Sequence of chain 29.A:
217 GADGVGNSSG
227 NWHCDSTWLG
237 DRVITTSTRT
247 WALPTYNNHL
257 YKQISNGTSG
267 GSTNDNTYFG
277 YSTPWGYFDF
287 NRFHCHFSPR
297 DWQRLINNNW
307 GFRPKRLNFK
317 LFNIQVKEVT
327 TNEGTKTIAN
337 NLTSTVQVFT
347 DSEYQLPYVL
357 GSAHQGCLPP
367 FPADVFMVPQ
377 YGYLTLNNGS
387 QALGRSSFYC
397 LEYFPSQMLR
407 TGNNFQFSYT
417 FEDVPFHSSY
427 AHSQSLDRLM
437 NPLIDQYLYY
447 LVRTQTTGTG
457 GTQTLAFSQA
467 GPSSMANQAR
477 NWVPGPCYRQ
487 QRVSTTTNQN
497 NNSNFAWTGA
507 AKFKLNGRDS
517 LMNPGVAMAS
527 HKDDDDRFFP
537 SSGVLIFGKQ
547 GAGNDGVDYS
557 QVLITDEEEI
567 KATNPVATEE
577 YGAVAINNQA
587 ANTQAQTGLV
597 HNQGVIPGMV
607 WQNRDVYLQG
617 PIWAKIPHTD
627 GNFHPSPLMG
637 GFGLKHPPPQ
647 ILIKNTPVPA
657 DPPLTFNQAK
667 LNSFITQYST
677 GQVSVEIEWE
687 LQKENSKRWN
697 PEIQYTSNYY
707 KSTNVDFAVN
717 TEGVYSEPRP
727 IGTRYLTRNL

This small molecule binds to this protein.
Small molecule (SMILES): Nc1ncnc2c1ncn2[C@H]1C[C@H](O)[C@@H](COP(=O)(O)O)O1

Sequence of chain 44.A:
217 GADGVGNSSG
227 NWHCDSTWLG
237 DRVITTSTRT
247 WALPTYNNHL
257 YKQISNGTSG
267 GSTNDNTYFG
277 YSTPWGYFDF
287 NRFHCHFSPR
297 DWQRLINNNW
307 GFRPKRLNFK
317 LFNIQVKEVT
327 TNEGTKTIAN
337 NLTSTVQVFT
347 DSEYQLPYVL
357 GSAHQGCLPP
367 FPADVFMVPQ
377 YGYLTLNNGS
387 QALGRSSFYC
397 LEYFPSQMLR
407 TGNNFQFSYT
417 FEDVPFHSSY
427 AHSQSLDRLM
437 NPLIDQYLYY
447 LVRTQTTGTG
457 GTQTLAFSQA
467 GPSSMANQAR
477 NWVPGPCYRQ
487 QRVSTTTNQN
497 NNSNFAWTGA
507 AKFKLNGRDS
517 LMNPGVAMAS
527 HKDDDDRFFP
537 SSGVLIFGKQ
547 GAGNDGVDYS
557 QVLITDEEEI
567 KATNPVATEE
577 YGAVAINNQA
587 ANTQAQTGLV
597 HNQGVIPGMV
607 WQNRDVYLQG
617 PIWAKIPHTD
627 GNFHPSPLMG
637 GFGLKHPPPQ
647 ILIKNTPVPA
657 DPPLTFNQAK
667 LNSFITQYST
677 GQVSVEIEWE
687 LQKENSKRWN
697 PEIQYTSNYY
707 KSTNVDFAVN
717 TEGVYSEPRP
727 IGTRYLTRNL

Binding-site contacts:
Ligand atom C2' contacts residue HIS630 of chain 44.A at 3.2 Å.
Ligand atom C2 contacts residue PRO421 of chain 44.A at 4.5 Å (hydrophobic).
Ligand atom C2 contacts residue PRO631 of chain 44.A at 3.3 Å (hydrophobic).
Ligand atom C6 contacts residue PRO631 of chain 44.A at 3.9 Å (hydrophobic).
Ligand atom C5 contacts residue SER632 of chain 44.A at 4.1 Å.
Ligand atom N7 contacts residue ASN609 of chain 44.A at 3.8 Å.
Ligand atom C3' contacts residue HIS630 of chain 44.A at 4.4 Å.
Ligand atom N9 contacts residue HIS630 of chain 44.A at 4.2 Å.
Ligand atom N6 contacts residue GLY639 of chain 44.A at 3.6 Å (h-bond).
Ligand atom C8 contacts residue PRO421 of chain 44.A at 4.3 Å (hydrophobic).
Ligand atom N6 contacts residue SER632 of chain 44.A at 3.3 Å (h-bond).
Ligand atom O2P contacts residue ASP626 of chain 29.A at 4.2 Å.
Ligand atom C6 contacts residue VAL420 of chain 44.A at 4.0 Å (hydrophobic).
Ligand atom C2 contacts residue GLY639 of chain 44.A at 3.1 Å.
Ligand atom C8 contacts residue HIS630 of chain 44.A at 3.3 Å.
Ligand atom N1 contacts residue VAL420 of chain 44.A at 3.7 Å.
Ligand atom N6 contacts residue VAL420 of chain 44.A at 4.0 Å.
Ligand atom C5 contacts residue PRO421 of chain 44.A at 4.1 Å (hydrophobic).
Ligand atom N6 contacts residue PHE638 of chain 44.A at 3.9 Å.
Ligand atom O1P contacts residue LYS641 of chain 29.A at 4.0 Å.
Ligand atom C4 contacts residue PRO421 of chain 44.A at 4.3 Å (hydrophobic).
Ligand atom C6 contacts residue PRO421 of chain 44.A at 4.1 Å (hydrophobic).
Ligand atom C2 contacts residue VAL420 of chain 44.A at 4.3 Å (hydrophobic).
Ligand atom C1' contacts residue HIS630 of chain 44.A at 4.0 Å.
Ligand atom C1' contacts residue PRO631 of chain 44.A at 4.3 Å (hydrophobic).
Ligand atom N7 contacts residue SER632 of chain 44.A at 4.1 Å.
Ligand atom C6 contacts residue GLY639 of chain 44.A at 3.8 Å.
Ligand atom N1 contacts residue PRO421 of chain 44.A at 4.3 Å.
Ligand atom N1 contacts residue PRO631 of chain 44.A at 3.5 Å (h-bond).
Ligand atom N7 contacts residue PRO421 of chain 44.A at 4.2 Å.
Ligand atom N3 contacts residue GLY639 of chain 44.A at 4.3 Å.
Ligand atom N3 contacts residue PRO631 of chain 44.A at 3.6 Å.
Ligand atom C6 contacts residue SER632 of chain 44.A at 3.9 Å.
Ligand atom N9 contacts residue PRO421 of chain 44.A at 4.4 Å.
Ligand atom C5 contacts residue PRO631 of chain 44.A at 4.2 Å (hydrophobic).
Ligand atom N1 contacts residue GLY639 of chain 44.A at 3.1 Å (h-bond).
Ligand atom N7 contacts residue HIS630 of chain 44.A at 4.1 Å.
Ligand atom N6 contacts residue GLY637 of chain 44.A at 3.7 Å.
Ligand atom C4 contacts residue PRO631 of chain 44.A at 4.0 Å (hydrophobic).
Ligand atom N1 contacts residue PHE638 of chain 44.A at 4.3 Å.